Sequence of chain 1.A:
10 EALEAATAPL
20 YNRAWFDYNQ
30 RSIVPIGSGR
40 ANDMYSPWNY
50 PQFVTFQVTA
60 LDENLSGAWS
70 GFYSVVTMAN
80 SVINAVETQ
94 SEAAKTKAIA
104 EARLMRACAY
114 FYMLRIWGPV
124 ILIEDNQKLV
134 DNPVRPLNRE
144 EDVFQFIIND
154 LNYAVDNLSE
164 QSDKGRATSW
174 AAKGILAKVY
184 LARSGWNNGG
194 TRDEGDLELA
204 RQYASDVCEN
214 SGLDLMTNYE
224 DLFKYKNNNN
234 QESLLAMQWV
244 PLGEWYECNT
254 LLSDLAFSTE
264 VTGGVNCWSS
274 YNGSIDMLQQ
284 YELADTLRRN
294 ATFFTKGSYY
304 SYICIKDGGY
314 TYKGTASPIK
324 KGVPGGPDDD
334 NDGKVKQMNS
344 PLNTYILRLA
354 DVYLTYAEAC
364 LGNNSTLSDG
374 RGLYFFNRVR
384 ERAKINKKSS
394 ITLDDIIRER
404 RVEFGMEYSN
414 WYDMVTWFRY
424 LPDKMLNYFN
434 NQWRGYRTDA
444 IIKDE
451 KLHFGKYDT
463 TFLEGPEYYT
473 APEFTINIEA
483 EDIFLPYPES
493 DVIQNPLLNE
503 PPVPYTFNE

Binding-site contacts:
Ligand atom C5 contacts residue TRP271 of chain 1.A at 3.8 Å (hydrophobic).
Ligand atom O3 contacts residue TRP248 of chain 1.A at 3.9 Å.
Ligand atom C3 contacts residue TYR49 of chain 1.A at 3.8 Å (hydrophobic).
Ligand atom C5 contacts residue TYR49 of chain 1.A at 3.9 Å (hydrophobic).
Ligand atom C4 contacts residue TRP47 of chain 1.A at 3.7 Å (hydrophobic).
Ligand atom C2 contacts residue GLN340 of chain 1.A at 3.6 Å.
Ligand atom O4 contacts residue TRP271 of chain 1.A at 3.9 Å.
Ligand atom O4 contacts residue TRP47 of chain 1.A at 3.6 Å.
Ligand atom C1 contacts residue GLN340 of chain 1.A at 3.7 Å.
Ligand atom O2 contacts residue TRP271 of chain 1.A at 2.9 Å (h-bond).
Ligand atom O6 contacts residue GLN29 of chain 1.A at 3.6 Å.
Ligand atom O2 contacts residue ASN269 of chain 1.A at 3.7 Å.
Ligand atom O2 contacts residue TYR249 of chain 1.A at 3.9 Å.
Ligand atom O4 contacts residue MET341 of chain 1.A at 3.5 Å (h-bond).
Ligand atom O5 contacts residue TYR49 of chain 1.A at 3.3 Å.
Ligand atom O2 contacts residue ARG30 of chain 1.A at 3.2 Å (salt-bridge).
Ligand atom C6 contacts residue TRP47 of chain 1.A at 3.9 Å (hydrophobic).
Ligand atom O2 contacts residue ARG30 of chain 1.A at 3.4 Å (salt-bridge).
Ligand atom C2 contacts residue TRP248 of chain 1.A at 3.7 Å (hydrophobic).
Ligand atom O6 contacts residue ARG30 of chain 1.A at 3.9 Å.
Ligand atom O2 contacts residue ASN48 of chain 1.A at 3.1 Å (h-bond).
Ligand atom C1 contacts residue TRP248 of chain 1.A at 3.9 Å (hydrophobic).
Ligand atom O3 contacts residue SER273 of chain 1.A at 2.9 Å (h-bond).
Ligand atom C1 contacts residue ARG30 of chain 1.A at 3.2 Å.
Ligand atom O3 contacts residue ASN48 of chain 1.A at 3.5 Å (h-bond).
Ligand atom C4 contacts residue TYR49 of chain 1.A at 3.7 Å (hydrophobic).
Ligand atom C2 contacts residue TYR49 of chain 1.A at 3.2 Å (hydrophobic).
Ligand atom C1 contacts residue TRP47 of chain 1.A at 3.7 Å (hydrophobic).
Ligand atom O5 contacts residue TRP47 of chain 1.A at 3.5 Å.
Ligand atom C1 contacts residue TYR49 of chain 1.A at 3.6 Å (hydrophobic).
Ligand atom C2 contacts residue TRP47 of chain 1.A at 3.7 Å (hydrophobic).
Ligand atom C2 contacts residue TRP271 of chain 1.A at 3.6 Å (hydrophobic).
Ligand atom O2 contacts residue GLN340 of chain 1.A at 3.2 Å (h-bond).
Ligand atom C2 contacts residue ARG30 of chain 1.A at 3.4 Å.
Ligand atom O5 contacts residue TRP248 of chain 1.A at 3.8 Å.
Ligand atom C5 contacts residue TRP248 of chain 1.A at 3.8 Å (hydrophobic).
Ligand atom O3 contacts residue TRP47 of chain 1.A at 3.7 Å.
Ligand atom O3 contacts residue ARG30 of chain 1.A at 3.4 Å (salt-bridge).
Ligand atom O5 contacts residue MET341 of chain 1.A at 3.8 Å.
Ligand atom C3 contacts residue ASN48 of chain 1.A at 3.7 Å.

The protein below binds the small molecule below.
Small molecule (SMILES): OC[C@H]1O[C@@H](O[C@H]2[C@H](O)[C@@H](O)[C@H](O[C@H]3[C@H](O)[C@@H](O)[C@H](O[C@H]4[C@H](O)[C@@H](O)[C@H](O[C@H]5[C@H](O)[C@@H](O)[C@H](O[C@H]6[C@H](O)[C@@H](O)[C@H](O[C@H]7[C@H](O)[C@@H](O)[C@H](O)O[C@@H]7CO)O[C@@H]6CO)O[C@@H]5CO[C@H]5OC[C@@H](O)[C@H](O)[C@H]5O)O[C@@H]4CO[C@H]4OC[C@@H](O)[C@H](O)[C@H]4O)O[C@@H]3CO)O[C@@H]2CO)[C@H](O)[C@@H](O)[C@@H]1O